Sequence of chain 1.A:
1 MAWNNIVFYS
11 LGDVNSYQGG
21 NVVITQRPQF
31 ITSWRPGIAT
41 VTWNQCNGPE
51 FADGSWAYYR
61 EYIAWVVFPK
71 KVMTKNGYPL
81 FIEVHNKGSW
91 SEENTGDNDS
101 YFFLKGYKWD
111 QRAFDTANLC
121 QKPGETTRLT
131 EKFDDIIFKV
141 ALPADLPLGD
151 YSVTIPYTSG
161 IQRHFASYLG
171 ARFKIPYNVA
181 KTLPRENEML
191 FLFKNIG

The protein below binds the small molecule below.
Small molecule (SMILES): CC(=O)N[C@H]1[C@H](O[C@H]2[C@@H](O)[C@@H](CO)O[C@H](O[C@@H]3[C@H](O)[C@@H](O)[C@H](O[C@H]4[C@H](O)[C@@H](O)[C@H](O)O[C@@H]4CO)O[C@@H]3CO)[C@@H]2O)O[C@H](CO)[C@H](O)[C@@H]1O[C@@H]1O[C@H](CO)[C@H](O)[C@H](O[C@]2(C(=O)O)C[C@H](O)[C@@H](NC(C)=O)[C@H]([C@H](O)[C@H](O)CO)O2)[C@H]1O

Binding-site contacts:
Ligand atom C3 contacts residue TRP109 of chain 1.A at 3.8 Å (hydrophobic).
Ligand atom O3 contacts residue TRP109 of chain 1.A at 3.7 Å.
Ligand atom C8 contacts residue LYS174 of chain 1.A at 3.3 Å.
Ligand atom C4 contacts residue GLY106 of chain 1.A at 3.9 Å.
Ligand atom C3 contacts residue LYS174 of chain 1.A at 3.9 Å.
Ligand atom O6 contacts residue GLU93 of chain 1.A at 2.9 Å.
Ligand atom O6 contacts residue TRP109 of chain 1.A at 3.6 Å.
Ligand atom O5 contacts residue GLY106 of chain 1.A at 3.4 Å.
Ligand atom C6 contacts residue GLU61 of chain 1.A at 3.4 Å.
Ligand atom O6 contacts residue SER91 of chain 1.A at 3.6 Å.
Ligand atom C6 contacts residue TRP109 of chain 1.A at 3.6 Å (hydrophobic).
Ligand atom C4 contacts residue LYS174 of chain 1.A at 3.9 Å.
Ligand atom C6 contacts residue ARG172 of chain 1.A at 3.7 Å.
Ligand atom C3 contacts residue GLY106 of chain 1.A at 3.4 Å.
Ligand atom C6 contacts residue TRP109 of chain 1.A at 3.7 Å (hydrophobic).
Ligand atom O2 contacts residue ARG172 of chain 1.A at 3.2 Å (salt-bridge).
Ligand atom C6 contacts residue GLY106 of chain 1.A at 3.5 Å.
Ligand atom O4 contacts residue GLU93 of chain 1.A at 2.7 Å (salt-bridge).
Ligand atom C3 contacts residue ARG172 of chain 1.A at 3.8 Å.
Ligand atom C2 contacts residue ARG172 of chain 1.A at 3.6 Å.
Ligand atom C4 contacts residue TRP109 of chain 1.A at 3.9 Å (hydrophobic).
Ligand atom O6 contacts residue LYS105 of chain 1.A at 3.4 Å.
Ligand atom C5 contacts residue TRP109 of chain 1.A at 3.6 Å (hydrophobic).
Ligand atom O3 contacts residue LYS174 of chain 1.A at 3.0 Å (salt-bridge).
Ligand atom O3 contacts residue ARG172 of chain 1.A at 2.7 Å (salt-bridge).
Ligand atom O3 contacts residue GLY106 of chain 1.A at 3.0 Å (h-bond).
Ligand atom C6 contacts residue GLU93 of chain 1.A at 3.7 Å.
Ligand atom C6 contacts residue SER91 of chain 1.A at 3.8 Å.
Ligand atom C2 contacts residue LYS174 of chain 1.A at 3.9 Å.
Ligand atom C6 contacts residue LEU104 of chain 1.A at 3.9 Å (hydrophobic).
Ligand atom O5 contacts residue GLU93 of chain 1.A at 3.8 Å.
Ligand atom O4 contacts residue LYS174 of chain 1.A at 2.9 Å (salt-bridge).
Ligand atom O6 contacts residue GLY106 of chain 1.A at 2.7 Å (h-bond).
Ligand atom C1 contacts residue LYS174 of chain 1.A at 3.6 Å.
Ligand atom O4 contacts residue LEU104 of chain 1.A at 3.9 Å.
Ligand atom O5 contacts residue LYS174 of chain 1.A at 3.3 Å (salt-bridge).
Ligand atom C4 contacts residue GLU93 of chain 1.A at 3.4 Å.
Ligand atom C1 contacts residue TRP109 of chain 1.A at 3.9 Å (hydrophobic).
Ligand atom O6 contacts residue LEU104 of chain 1.A at 3.7 Å.
Ligand atom O6 contacts residue GLU61 of chain 1.A at 2.5 Å (salt-bridge).